The small molecule below binds the protein below.
Small molecule (SMILES): CCc1ccc(S(=O)(=O)c2nnn3c2nc(NCc2cccs2)c2sccc23)cc1

Binding-site contacts:
Ligand atom OAL contacts residue TYR95 of chain 1.C at 3.7 Å.
Ligand atom SAI contacts residue VAL146 of chain 1.C at 3.2 Å (h-bond).
Ligand atom SBD contacts residue GLN39 of chain 1.C at 3.0 Å (h-bond).
Ligand atom CAR contacts residue GLN39 of chain 1.C at 3.3 Å.
Ligand atom CAE contacts residue LEU92 of chain 1.C at 3.1 Å (hydrophobic).
Ligand atom OAJ contacts residue PRO145 of chain 1.C at 2.8 Å.
Ligand atom CBB contacts residue PHE313 of chain 1.C at 3.5 Å (hydrophobic).
Ligand atom CBC contacts residue PHE42 of chain 1.C at 3.5 Å (hydrophobic).
Ligand atom CBC contacts residue PHE313 of chain 1.C at 3.6 Å (hydrophobic).
Ligand atom OAL contacts residue PHE147 of chain 1.C at 3.1 Å (h-bond).
Ligand atom NAX contacts residue PHE42 of chain 1.C at 3.6 Å.
Ligand atom OAJ contacts residue VAL146 of chain 1.C at 2.8 Å (h-bond).
Ligand atom SAU contacts residue PHE42 of chain 1.C at 3.0 Å (h-bond).
Ligand atom OAL contacts residue PRO145 of chain 1.C at 3.6 Å.
Ligand atom CAW contacts residue VAL338 of chain 1.C at 3.6 Å (hydrophobic).
Ligand atom CAF contacts residue TYR95 of chain 1.C at 3.2 Å (hydrophobic).
Ligand atom OAL contacts residue VAL146 of chain 1.C at 2.9 Å (h-bond).
Ligand atom SBD contacts residue VAL40 of chain 1.C at 3.1 Å (h-bond).
Ligand atom CBA contacts residue PHE147 of chain 1.C at 3.4 Å (hydrophobic).
Ligand atom NAQ contacts residue LEU92 of chain 1.C at 3.6 Å.
Ligand atom CAY contacts residue TYR95 of chain 1.C at 3.5 Å (hydrophobic).
Ligand atom CAZ contacts residue GLN39 of chain 1.C at 3.5 Å.
Ligand atom CAV contacts residue MET271 of chain 1.C at 3.4 Å (hydrophobic).
Ligand atom CAS contacts residue GLN39 of chain 1.C at 3.3 Å.
Ligand atom CAB contacts residue ASN136 of chain 1.C at 3.4 Å.
Ligand atom SAU contacts residue GLN39 of chain 1.C at 3.1 Å (h-bond).
Ligand atom CAD contacts residue LEU92 of chain 1.C at 3.5 Å (hydrophobic).
Ligand atom SAU contacts residue MET271 of chain 1.C at 3.7 Å.
Ligand atom CAY contacts residue GLN39 of chain 1.C at 3.1 Å.
Ligand atom CBA contacts residue PHE42 of chain 1.C at 3.4 Å (hydrophobic).
Ligand atom CAG contacts residue LEU92 of chain 1.C at 3.1 Å (hydrophobic).
Ligand atom CAG contacts residue TYR93 of chain 1.C at 3.6 Å (hydrophobic).
Ligand atom CAC contacts residue ASN136 of chain 1.C at 3.5 Å.
Ligand atom CAZ contacts residue TYR95 of chain 1.C at 3.5 Å (hydrophobic).
Ligand atom CBB contacts residue PHE42 of chain 1.C at 3.3 Å (hydrophobic).
Ligand atom CBB contacts residue PHE147 of chain 1.C at 3.2 Å (hydrophobic).
Ligand atom NAX contacts residue GLN39 of chain 1.C at 2.9 Å (h-bond).
Ligand atom CAH contacts residue SER132 of chain 1.C at 3.3 Å.
Ligand atom CBC contacts residue THR148 of chain 1.C at 3.5 Å.
Ligand atom CAH contacts residue TYR93 of chain 1.C at 3.2 Å (hydrophobic).

Sequence of chain 1.C:
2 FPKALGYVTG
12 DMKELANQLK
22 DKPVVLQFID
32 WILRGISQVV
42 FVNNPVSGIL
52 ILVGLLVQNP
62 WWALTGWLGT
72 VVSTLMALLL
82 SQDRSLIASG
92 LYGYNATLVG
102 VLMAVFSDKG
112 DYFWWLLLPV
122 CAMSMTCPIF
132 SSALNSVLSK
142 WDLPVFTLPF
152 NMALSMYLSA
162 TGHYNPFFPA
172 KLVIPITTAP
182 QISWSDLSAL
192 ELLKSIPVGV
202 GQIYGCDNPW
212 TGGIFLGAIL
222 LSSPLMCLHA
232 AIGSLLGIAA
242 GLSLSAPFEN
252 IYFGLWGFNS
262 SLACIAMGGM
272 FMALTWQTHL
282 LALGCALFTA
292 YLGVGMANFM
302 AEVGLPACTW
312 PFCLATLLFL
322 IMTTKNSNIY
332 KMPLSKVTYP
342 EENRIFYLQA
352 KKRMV